The small molecule below binds the protein below.
Small molecule (SMILES): Nc1ncnc2c1ncn2[C@@H]1O[C@H](CO)[C@@H](O[P](=O)(O)OC[C@H]2O[C@@H](n3ccc(=O)[nH]c3=O)[C@H](O)[C@@H]2O[P](=O)(O)OC[C@H]2O[C@@H](n3ccc(=O)[nH]c3=O)[C@H](O)[C@@H]2O[P](=O)(O)OC[C@H]2O[C@@H](n3ccc(=O)[nH]c3=O)[C@H](O)[C@@H]2O[P](=O)(O)OC[C@H]2O[C@@H](n3ccc(=O)[nH]c3=O)[C@H](O)[C@@H]2O[P](=O)(O)OC[C@H]2O[C@@H](n3ccc(=O)[nH]c3=O)[C@H](O)[C@@H]2O)[C@H]1O

Binding-site contacts:
Ligand atom OP2 contacts residue THR17 of chain 22.B at 3.5 Å.
Ligand atom O3' contacts residue CYS203 of chain 24.A at 4.0 Å.
Ligand atom O2 contacts residue TRP21 of chain 22.B at 2.9 Å.
Ligand atom C6 contacts residue TYR58 of chain 24.B at 3.8 Å (hydrophobic).
Ligand atom O2' contacts residue LEU41 of chain 24.B at 3.8 Å.
Ligand atom O2' contacts residue TYR19 of chain 21.B at 3.7 Å.
Ligand atom OP2 contacts residue ARG202 of chain 24.A at 3.6 Å.
Ligand atom C2 contacts residue TRP21 of chain 22.B at 3.2 Å (hydrophobic).
Ligand atom O2' contacts residue CYS203 of chain 24.A at 3.3 Å (h-bond).
Ligand atom N1 contacts residue TRP21 of chain 22.B at 3.8 Å.
Ligand atom N1 contacts residue TYR58 of chain 24.B at 3.5 Å.
Ligand atom O2 contacts residue TYR58 of chain 24.B at 3.6 Å.
Ligand atom O4' contacts residue ARG68 of chain 24.B at 3.0 Å (salt-bridge).
Ligand atom C2' contacts residue ARG55 of chain 24.B at 3.4 Å.
Ligand atom OP1 contacts residue TYR19 of chain 21.B at 3.6 Å (h-bond).
Ligand atom O2' contacts residue THR17 of chain 22.B at 2.8 Å.
Ligand atom N1 contacts residue ARG68 of chain 24.B at 3.9 Å.
Ligand atom P contacts residue THR17 of chain 22.B at 3.9 Å.
Ligand atom O3' contacts residue TYR19 of chain 21.B at 3.0 Å (h-bond).
Ligand atom N3 contacts residue TRP21 of chain 22.B at 3.2 Å.
Ligand atom C1' contacts residue ARG68 of chain 24.B at 3.8 Å.
Ligand atom OP2 contacts residue ARG55 of chain 24.B at 2.9 Å (salt-bridge).
Ligand atom C2 contacts residue TYR58 of chain 24.B at 3.8 Å (hydrophobic).
Ligand atom OP1 contacts residue MET15 of chain 22.B at 3.1 Å.
Ligand atom C5' contacts residue ARG202 of chain 24.A at 3.9 Å.
Ligand atom O2' contacts residue ARG55 of chain 24.B at 3.8 Å.
Ligand atom C2' contacts residue THR17 of chain 22.B at 3.7 Å.
Ligand atom N6 contacts residue TYR58 of chain 24.B at 3.5 Å (h-bond).
Ligand atom N3 contacts residue ARG55 of chain 24.B at 3.2 Å (salt-bridge).
Ligand atom C1' contacts residue TRP21 of chain 22.B at 3.9 Å (hydrophobic).
Ligand atom O2' contacts residue THR44 of chain 24.B at 3.9 Å.
Ligand atom C2 contacts residue ARG55 of chain 24.B at 3.1 Å.
Ligand atom C2 contacts residue ALA56 of chain 24.B at 3.8 Å (hydrophobic).
Ligand atom N1 contacts residue ALA56 of chain 24.B at 3.2 Å (h-bond).
Ligand atom C4' contacts residue TYR19 of chain 21.B at 3.8 Å (hydrophobic).
Ligand atom O4' contacts residue ARG202 of chain 24.A at 3.9 Å.
Ligand atom O4 contacts residue TRP21 of chain 22.B at 3.4 Å.
Ligand atom OP1 contacts residue THR17 of chain 22.B at 3.7 Å.
Ligand atom O2' contacts residue ARG55 of chain 24.B at 3.1 Å (salt-bridge).
Ligand atom C4 contacts residue TRP21 of chain 22.B at 3.7 Å (hydrophobic).

Sequence of chain 24.A:
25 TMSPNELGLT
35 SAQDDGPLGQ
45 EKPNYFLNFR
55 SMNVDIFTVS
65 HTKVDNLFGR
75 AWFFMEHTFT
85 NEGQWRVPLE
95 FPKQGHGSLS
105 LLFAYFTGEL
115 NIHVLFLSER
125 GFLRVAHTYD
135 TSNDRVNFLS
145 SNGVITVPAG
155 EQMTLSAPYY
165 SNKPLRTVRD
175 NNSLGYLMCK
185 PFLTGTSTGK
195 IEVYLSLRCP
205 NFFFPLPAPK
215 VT

Sequence of chain 22.B:
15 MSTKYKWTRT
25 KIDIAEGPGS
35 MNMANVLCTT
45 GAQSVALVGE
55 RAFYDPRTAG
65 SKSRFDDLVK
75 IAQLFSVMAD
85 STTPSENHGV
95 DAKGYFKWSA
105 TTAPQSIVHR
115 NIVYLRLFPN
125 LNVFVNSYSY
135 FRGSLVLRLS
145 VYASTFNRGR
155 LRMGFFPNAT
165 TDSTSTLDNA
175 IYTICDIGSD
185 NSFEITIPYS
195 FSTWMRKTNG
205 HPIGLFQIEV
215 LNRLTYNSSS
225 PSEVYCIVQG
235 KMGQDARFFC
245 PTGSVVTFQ

Sequence of chain 24.B:
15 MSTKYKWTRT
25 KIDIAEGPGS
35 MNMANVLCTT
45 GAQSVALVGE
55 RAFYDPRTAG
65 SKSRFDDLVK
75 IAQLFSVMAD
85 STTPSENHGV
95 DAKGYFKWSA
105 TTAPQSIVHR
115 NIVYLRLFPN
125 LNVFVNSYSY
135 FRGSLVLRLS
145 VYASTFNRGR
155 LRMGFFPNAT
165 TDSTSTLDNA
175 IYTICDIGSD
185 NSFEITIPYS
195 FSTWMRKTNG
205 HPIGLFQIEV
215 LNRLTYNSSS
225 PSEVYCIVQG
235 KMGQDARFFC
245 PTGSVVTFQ

Sequence of chain 21.B:
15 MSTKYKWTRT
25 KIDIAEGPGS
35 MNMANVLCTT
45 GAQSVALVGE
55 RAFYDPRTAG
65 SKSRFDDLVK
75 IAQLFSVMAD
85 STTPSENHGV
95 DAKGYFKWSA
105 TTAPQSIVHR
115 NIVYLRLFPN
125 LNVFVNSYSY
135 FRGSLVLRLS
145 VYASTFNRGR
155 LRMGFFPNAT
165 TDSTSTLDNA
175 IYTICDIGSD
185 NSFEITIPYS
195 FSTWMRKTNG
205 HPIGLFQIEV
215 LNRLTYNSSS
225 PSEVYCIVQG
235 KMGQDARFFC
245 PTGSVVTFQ